Binding-site contacts:
Ligand atom C8 contacts residue TYR61 of chain 1.D at 3.6 Å (hydrophobic).
Ligand atom C5 contacts residue TYR61 of chain 1.D at 4.0 Å (hydrophobic).
Ligand atom C3 contacts residue TYR61 of chain 1.D at 3.5 Å (hydrophobic).
Ligand atom O2 contacts residue TYR61 of chain 1.D at 3.4 Å.
Ligand atom O3 contacts residue THR174 of chain 1.D at 2.5 Å (h-bond).
Ligand atom C7 contacts residue GLU13 of chain 1.D at 3.8 Å.
Ligand atom O1 contacts residue TYR61 of chain 1.D at 3.7 Å.
Ligand atom C2 contacts residue PRO89 of chain 1.D at 3.6 Å (hydrophobic).
Ligand atom C8 contacts residue GLU13 of chain 1.D at 3.7 Å.
Ligand atom O3 contacts residue GLU13 of chain 1.D at 3.3 Å (salt-bridge).
Ligand atom C7 contacts residue GLU193 of chain 1.D at 3.8 Å.
Ligand atom O2 contacts residue ARG96 of chain 1.D at 3.0 Å (salt-bridge).
Ligand atom N17 contacts residue TYR16 of chain 1.D at 4.0 Å.
Ligand atom C contacts residue TYR220 of chain 1.D at 3.5 Å (hydrophobic).
Ligand atom C2 contacts residue THR91 of chain 1.D at 3.3 Å.
Ligand atom C4 contacts residue TYR61 of chain 1.D at 3.3 Å (hydrophobic).
Ligand atom N2 contacts residue PRO89 of chain 1.D at 2.8 Å (h-bond).
Ligand atom N1 contacts residue TYR61 of chain 1.D at 3.6 Å.
Ligand atom O2 contacts residue LEU90 of chain 1.D at 3.6 Å.
Ligand atom O5 contacts residue GLU193 of chain 1.D at 3.3 Å.
Ligand atom C4 contacts residue PRO89 of chain 1.D at 3.6 Å (hydrophobic).
Ligand atom N2 contacts residue TYR61 of chain 1.D at 3.3 Å.
Ligand atom C8 contacts residue GLU193 of chain 1.D at 3.8 Å.
Ligand atom N17 contacts residue TYR220 of chain 1.D at 3.6 Å (h-bond).
Ligand atom O2 contacts residue PRO89 of chain 1.D at 3.6 Å (h-bond).
Ligand atom C1 contacts residue TYR61 of chain 1.D at 3.5 Å (hydrophobic).
Ligand atom N3 contacts residue THR174 of chain 1.D at 3.5 Å (h-bond).
Ligand atom O5 contacts residue THR174 of chain 1.D at 3.8 Å.
Ligand atom C contacts residue GLU13 of chain 1.D at 3.8 Å.
Ligand atom O1 contacts residue ARG96 of chain 1.D at 3.1 Å (salt-bridge).
Ligand atom C2 contacts residue TYR61 of chain 1.D at 3.4 Å (hydrophobic).
Ligand atom C8 contacts residue TYR220 of chain 1.D at 3.8 Å (hydrophobic).
Ligand atom N17 contacts residue MET196 of chain 1.D at 3.7 Å.
Ligand atom O5 contacts residue MET196 of chain 1.D at 3.9 Å.
Ligand atom O2 contacts residue THR91 of chain 1.D at 2.8 Å (h-bond).
Ligand atom N3 contacts residue GLU13 of chain 1.D at 3.9 Å.
Ligand atom C6 contacts residue TYR220 of chain 1.D at 3.6 Å (hydrophobic).
Ligand atom C6 contacts residue PRO89 of chain 1.D at 3.6 Å (hydrophobic).
Ligand atom C6 contacts residue TYR61 of chain 1.D at 3.3 Å (hydrophobic).
Ligand atom N2 contacts residue THR91 of chain 1.D at 3.4 Å (h-bond).

A small-molecule ligand and the protein it binds are described below.
Small molecule (SMILES): N#Cc1cc2c(cc1[N+](=O)[O-])=NC(=O)C(=O)N=2

Sequence of chain 1.D:
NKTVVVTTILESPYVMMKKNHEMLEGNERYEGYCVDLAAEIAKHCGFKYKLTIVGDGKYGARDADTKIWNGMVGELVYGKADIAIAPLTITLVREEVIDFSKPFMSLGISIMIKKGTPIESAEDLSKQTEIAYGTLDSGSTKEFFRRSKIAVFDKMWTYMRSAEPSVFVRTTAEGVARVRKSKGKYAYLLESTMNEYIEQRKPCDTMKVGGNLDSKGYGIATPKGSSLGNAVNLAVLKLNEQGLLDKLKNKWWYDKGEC